A small-molecule ligand and the protein it binds are described below.
Small molecule (SMILES): CC(=O)N[C@@H]1[C@@H](O)[C@H](O)[C@@H](CO)O[C@H]1O

Sequence of chain 57.A:
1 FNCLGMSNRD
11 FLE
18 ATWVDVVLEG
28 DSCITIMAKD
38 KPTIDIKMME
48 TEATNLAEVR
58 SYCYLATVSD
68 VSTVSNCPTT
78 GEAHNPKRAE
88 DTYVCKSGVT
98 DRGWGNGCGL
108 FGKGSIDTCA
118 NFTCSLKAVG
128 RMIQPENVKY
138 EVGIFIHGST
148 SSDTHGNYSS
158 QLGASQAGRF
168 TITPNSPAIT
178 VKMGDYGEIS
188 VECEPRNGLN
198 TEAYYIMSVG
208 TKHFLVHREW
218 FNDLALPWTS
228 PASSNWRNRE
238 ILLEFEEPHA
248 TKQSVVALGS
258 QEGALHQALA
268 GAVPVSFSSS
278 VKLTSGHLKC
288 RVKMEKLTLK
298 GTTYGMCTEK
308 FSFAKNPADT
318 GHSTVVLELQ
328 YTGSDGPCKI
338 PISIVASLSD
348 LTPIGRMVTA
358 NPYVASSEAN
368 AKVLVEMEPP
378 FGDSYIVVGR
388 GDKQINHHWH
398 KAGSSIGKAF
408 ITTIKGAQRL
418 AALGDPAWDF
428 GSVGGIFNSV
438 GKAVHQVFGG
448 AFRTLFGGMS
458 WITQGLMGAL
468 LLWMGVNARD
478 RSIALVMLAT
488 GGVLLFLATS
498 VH

Binding-site contacts:
Ligand atom C2 contacts residue ASN118 of chain 57.A at 2.5 Å.
Ligand atom C1 contacts residue THR89 of chain 57.A at 4.2 Å.
Ligand atom C4 contacts residue ASN118 of chain 57.A at 4.2 Å.
Ligand atom C7 contacts residue ASN118 of chain 57.A at 3.8 Å.
Ligand atom O5 contacts residue THR89 of chain 57.A at 4.5 Å.
Ligand atom C6 contacts residue PHE119 of chain 57.A at 4.0 Å (hydrophobic).
Ligand atom C8 contacts residue SER66 of chain 57.A at 3.6 Å.
Ligand atom O6 contacts residue ASN118 of chain 57.A at 4.2 Å.
Ligand atom C5 contacts residue ASN118 of chain 57.A at 3.6 Å.
Ligand atom N2 contacts residue TYR90 of chain 57.A at 4.4 Å.
Ligand atom C6 contacts residue THR120 of chain 57.A at 3.8 Å.
Ligand atom N2 contacts residue ASN118 of chain 57.A at 2.9 Å (h-bond).
Ligand atom O5 contacts residue PHE119 of chain 57.A at 3.9 Å.
Ligand atom O5 contacts residue ASN118 of chain 57.A at 2.4 Å (h-bond).
Ligand atom C8 contacts residue ASP67 of chain 57.A at 3.7 Å.
Ligand atom O6 contacts residue PHE119 of chain 57.A at 2.8 Å (h-bond).
Ligand atom O6 contacts residue THR120 of chain 57.A at 3.6 Å (h-bond).
Ligand atom C3 contacts residue ASN118 of chain 57.A at 3.8 Å.
Ligand atom C5 contacts residue THR120 of chain 57.A at 4.2 Å.
Ligand atom C8 contacts residue ASN118 of chain 57.A at 3.7 Å.
Ligand atom C1 contacts residue SER66 of chain 57.A at 4.5 Å.
Ligand atom O6 contacts residue THR89 of chain 57.A at 3.9 Å.
Ligand atom C1 contacts residue ASN118 of chain 57.A at 1.4 Å.
Ligand atom O5 contacts residue THR120 of chain 57.A at 3.4 Å (h-bond).